Sequence of chain 2.A:
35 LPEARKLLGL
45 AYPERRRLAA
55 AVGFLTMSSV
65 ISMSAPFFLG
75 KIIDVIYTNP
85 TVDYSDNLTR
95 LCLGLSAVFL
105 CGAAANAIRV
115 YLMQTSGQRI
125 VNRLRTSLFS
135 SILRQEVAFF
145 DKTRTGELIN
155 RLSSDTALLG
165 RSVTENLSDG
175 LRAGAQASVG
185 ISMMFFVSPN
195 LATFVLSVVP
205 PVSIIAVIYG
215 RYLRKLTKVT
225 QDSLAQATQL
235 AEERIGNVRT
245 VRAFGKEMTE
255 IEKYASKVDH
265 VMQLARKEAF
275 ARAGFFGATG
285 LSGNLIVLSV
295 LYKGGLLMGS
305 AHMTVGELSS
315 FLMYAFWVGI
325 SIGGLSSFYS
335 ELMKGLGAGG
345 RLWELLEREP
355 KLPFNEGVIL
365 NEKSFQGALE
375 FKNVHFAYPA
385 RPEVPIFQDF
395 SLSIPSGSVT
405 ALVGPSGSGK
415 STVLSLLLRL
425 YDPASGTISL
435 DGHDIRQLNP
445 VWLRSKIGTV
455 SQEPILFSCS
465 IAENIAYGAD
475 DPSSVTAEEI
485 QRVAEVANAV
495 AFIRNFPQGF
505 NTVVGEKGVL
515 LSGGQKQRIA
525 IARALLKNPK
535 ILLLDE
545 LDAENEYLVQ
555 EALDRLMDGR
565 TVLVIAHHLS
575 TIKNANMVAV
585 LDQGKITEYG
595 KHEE

The small molecule below binds the protein below.
Small molecule (SMILES): Nc1ncnc2c1ncn2[C@@H]1O[C@H](CO[P](=O)(O)O[P](=O)(O)NP(=O)(O)O)[C@@H](O)[C@H]1O

Binding-site contacts:
Ligand atom N1 contacts residue ALA384 of chain 2.A at 3.9 Å.
Ligand atom O5' contacts residue THR416 of chain 2.A at 3.8 Å.
Ligand atom O3G contacts residue GLY411 of chain 2.A at 3.8 Å.
Ligand atom N9 contacts residue TYR382 of chain 2.A at 4.0 Å.
Ligand atom PB contacts residue LYS414 of chain 2.A at 3.9 Å.
Ligand atom O1B contacts residue LYS414 of chain 2.A at 3.0 Å (salt-bridge).
Ligand atom N6 contacts residue TYR425 of chain 2.A at 3.9 Å.
Ligand atom C2 contacts residue ALA384 of chain 2.A at 4.0 Å (hydrophobic).
Ligand atom C6 contacts residue TYR382 of chain 2.A at 3.5 Å (hydrophobic).
Ligand atom O4' contacts residue ILE390 of chain 2.A at 4.1 Å.
Ligand atom C8 contacts residue TYR382 of chain 2.A at 3.8 Å (hydrophobic).
Ligand atom O1B contacts residue SER415 of chain 2.A at 4.0 Å.
Ligand atom C4 contacts residue TYR382 of chain 2.A at 3.7 Å (hydrophobic).
Ligand atom C5' contacts residue GLY411 of chain 2.A at 3.4 Å.
Ligand atom N7 contacts residue TYR382 of chain 2.A at 3.6 Å.
Ligand atom N3 contacts residue TYR382 of chain 2.A at 3.9 Å.
Ligand atom O1A contacts residue SER415 of chain 2.A at 3.4 Å.
Ligand atom O3A contacts residue LYS414 of chain 2.A at 4.0 Å.
Ligand atom PB contacts residue GLY413 of chain 2.A at 4.0 Å.
Ligand atom O3G contacts residue SER410 of chain 2.A at 3.5 Å.
Ligand atom O1A contacts residue LYS414 of chain 2.A at 4.1 Å.
Ligand atom N3B contacts residue GLY411 of chain 2.A at 3.1 Å (h-bond).
Ligand atom PB contacts residue GLY411 of chain 2.A at 4.0 Å.
Ligand atom PG contacts residue GLY411 of chain 2.A at 4.0 Å.
Ligand atom O5' contacts residue GLY413 of chain 2.A at 3.8 Å.
Ligand atom O1A contacts residue GLY413 of chain 2.A at 3.7 Å.
Ligand atom PA contacts residue THR416 of chain 2.A at 3.8 Å.
Ligand atom N6 contacts residue ASP145 of chain 2.A at 3.7 Å.
Ligand atom C2 contacts residue TYR382 of chain 2.A at 3.6 Å (hydrophobic).
Ligand atom O1A contacts residue TYR382 of chain 2.A at 4.1 Å.
Ligand atom C5 contacts residue TYR382 of chain 2.A at 3.7 Å (hydrophobic).
Ligand atom O2B contacts residue SER415 of chain 2.A at 2.8 Å (h-bond).
Ligand atom O1A contacts residue THR416 of chain 2.A at 2.7 Å (h-bond).
Ligand atom O3A contacts residue GLY413 of chain 2.A at 3.7 Å.
Ligand atom N6 contacts residue TYR382 of chain 2.A at 3.6 Å.
Ligand atom O1B contacts residue GLY413 of chain 2.A at 3.3 Å (h-bond).
Ligand atom N1 contacts residue TYR382 of chain 2.A at 3.6 Å.
Ligand atom O1B contacts residue GLY411 of chain 2.A at 4.0 Å.
Ligand atom PA contacts residue GLY413 of chain 2.A at 3.9 Å.
Ligand atom O1B contacts residue SER412 of chain 2.A at 3.9 Å.